Sequence of chain 1.A:
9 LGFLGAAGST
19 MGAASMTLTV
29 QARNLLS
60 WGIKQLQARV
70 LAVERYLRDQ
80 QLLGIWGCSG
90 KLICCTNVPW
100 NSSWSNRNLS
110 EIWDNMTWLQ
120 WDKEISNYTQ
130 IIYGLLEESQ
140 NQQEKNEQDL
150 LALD

Binding-site contacts:
Ligand atom O7 contacts residue ASN126 of chain 1.A at 3.0 Å (h-bond).
Ligand atom C7 contacts residue ASN126 of chain 1.A at 3.1 Å.
Ligand atom C3 contacts residue ASN126 of chain 1.A at 3.8 Å.
Ligand atom C1 contacts residue ASN126 of chain 1.A at 1.4 Å.
Ligand atom C2 contacts residue ASN126 of chain 1.A at 2.5 Å.
Ligand atom C5 contacts residue ASN126 of chain 1.A at 3.7 Å.
Ligand atom C4 contacts residue ASN126 of chain 1.A at 4.2 Å.
Ligand atom O5 contacts residue ASN126 of chain 1.A at 2.4 Å (h-bond).
Ligand atom C8 contacts residue ASN126 of chain 1.A at 4.3 Å.
Ligand atom N2 contacts residue ASN126 of chain 1.A at 2.9 Å (h-bond).

This small molecule binds to this protein.
Small molecule (SMILES): CC(=O)N[C@@H]1[C@@H](O)[C@H](O)[C@@H](CO)O[C@H]1O